Sequence of chain 1.B:
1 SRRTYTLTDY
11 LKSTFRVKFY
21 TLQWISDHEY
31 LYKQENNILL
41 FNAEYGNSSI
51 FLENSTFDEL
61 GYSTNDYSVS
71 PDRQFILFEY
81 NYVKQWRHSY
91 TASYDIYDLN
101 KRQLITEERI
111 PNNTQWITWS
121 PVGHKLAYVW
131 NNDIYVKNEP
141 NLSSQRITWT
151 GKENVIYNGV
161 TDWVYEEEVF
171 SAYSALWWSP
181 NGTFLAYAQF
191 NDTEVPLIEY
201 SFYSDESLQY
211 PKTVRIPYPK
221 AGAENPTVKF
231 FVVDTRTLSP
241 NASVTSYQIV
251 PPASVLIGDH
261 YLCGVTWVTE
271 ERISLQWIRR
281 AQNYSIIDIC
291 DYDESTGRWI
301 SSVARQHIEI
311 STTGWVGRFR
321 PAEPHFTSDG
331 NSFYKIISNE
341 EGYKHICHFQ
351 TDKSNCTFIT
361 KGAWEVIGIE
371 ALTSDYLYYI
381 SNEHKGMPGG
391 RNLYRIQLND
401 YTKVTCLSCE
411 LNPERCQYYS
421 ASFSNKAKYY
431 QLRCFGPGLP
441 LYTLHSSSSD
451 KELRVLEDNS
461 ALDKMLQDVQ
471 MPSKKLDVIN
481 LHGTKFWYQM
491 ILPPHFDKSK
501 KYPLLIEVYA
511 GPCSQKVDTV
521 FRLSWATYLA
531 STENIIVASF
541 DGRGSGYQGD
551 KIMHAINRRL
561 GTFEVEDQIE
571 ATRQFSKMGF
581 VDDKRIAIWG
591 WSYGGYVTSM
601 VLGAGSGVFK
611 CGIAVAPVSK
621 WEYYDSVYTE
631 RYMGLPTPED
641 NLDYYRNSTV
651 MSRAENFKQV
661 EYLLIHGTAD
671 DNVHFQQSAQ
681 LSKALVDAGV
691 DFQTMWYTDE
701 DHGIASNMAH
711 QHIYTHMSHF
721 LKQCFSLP

This protein binds this small molecule.
Small molecule (SMILES): CC(=O)N[C@@H]1[C@@H](O)[C@H](O)[C@@H](CO)O[C@H]1O

Binding-site contacts:
Ligand atom O7 contacts residue GLN189 of chain 1.B at 3.9 Å.
Ligand atom C1 contacts residue THR193 of chain 1.B at 3.5 Å.
Ligand atom C8 contacts residue ILE156 of chain 1.B at 3.7 Å (hydrophobic).
Ligand atom C3 contacts residue ASN191 of chain 1.B at 3.8 Å.
Ligand atom O7 contacts residue ASN191 of chain 1.B at 3.4 Å (h-bond).
Ligand atom N2 contacts residue ASN191 of chain 1.B at 2.9 Å (h-bond).
Ligand atom C8 contacts residue THR150 of chain 1.B at 4.3 Å.
Ligand atom C8 contacts residue GLN189 of chain 1.B at 4.3 Å.
Ligand atom O5 contacts residue ASN191 of chain 1.B at 2.4 Å (h-bond).
Ligand atom C7 contacts residue ASN191 of chain 1.B at 3.3 Å.
Ligand atom O5 contacts residue THR193 of chain 1.B at 3.8 Å.
Ligand atom O6 contacts residue THR193 of chain 1.B at 3.9 Å.
Ligand atom C7 contacts residue ILE156 of chain 1.B at 3.8 Å (hydrophobic).
Ligand atom C5 contacts residue ASN191 of chain 1.B at 3.6 Å.
Ligand atom C1 contacts residue ILE156 of chain 1.B at 4.2 Å (hydrophobic).
Ligand atom C1 contacts residue ASN191 of chain 1.B at 1.4 Å.
Ligand atom C6 contacts residue GLU194 of chain 1.B at 3.5 Å.
Ligand atom C5 contacts residue THR193 of chain 1.B at 3.9 Å.
Ligand atom O6 contacts residue GLU194 of chain 1.B at 2.5 Å (salt-bridge).
Ligand atom O7 contacts residue LYS229 of chain 1.B at 3.8 Å.
Ligand atom N2 contacts residue ILE156 of chain 1.B at 3.6 Å.
Ligand atom C2 contacts residue ASN191 of chain 1.B at 2.4 Å.
Ligand atom C7 contacts residue GLN189 of chain 1.B at 4.5 Å.
Ligand atom C4 contacts residue ASN191 of chain 1.B at 4.2 Å.